Binding-site contacts:
Ligand atom C5' contacts residue ASP533 of chain 1.A at 3.3 Å.
Ligand atom O3B contacts residue GLN359 of chain 1.A at 3.3 Å (h-bond).
Ligand atom O1A contacts residue LYS409 of chain 1.A at 2.9 Å (salt-bridge).
Ligand atom O2A contacts residue C429 of chain 1.B at 2.8 Å (h-bond).
Ligand atom PB contacts residue GLN359 of chain 1.A at 3.6 Å.
Ligand atom C5' contacts residue C429 of chain 1.B at 3.4 Å.
Ligand atom O3B contacts residue HIS385 of chain 1.A at 3.4 Å (h-bond).
Ligand atom N7 contacts residue C429 of chain 1.B at 3.5 Å (h-bond).
Ligand atom O3' contacts residue ILE360 of chain 1.A at 3.6 Å.
Ligand atom O4' contacts residue C429 of chain 1.B at 3.4 Å.
Ligand atom O5' contacts residue C429 of chain 1.B at 3.0 Å.
Ligand atom O2B contacts residue TYR357 of chain 1.A at 3.4 Å (h-bond).
Ligand atom O2B contacts residue GLN359 of chain 1.A at 3.2 Å (h-bond).
Ligand atom O1B contacts residue GLN359 of chain 1.A at 3.3 Å.
Ligand atom O2A contacts residue ASP533 of chain 1.A at 3.0 Å (salt-bridge).
Ligand atom O3G contacts residue GLN359 of chain 1.A at 3.1 Å (h-bond).
Ligand atom O3' contacts residue GLU361 of chain 1.A at 3.3 Å (salt-bridge).
Ligand atom PB contacts residue CA1 of chain 1.H at 3.5 Å.
Ligand atom O1G contacts residue ARG405 of chain 1.A at 2.8 Å (salt-bridge).
Ligand atom PA contacts residue C429 of chain 1.B at 3.5 Å.
Ligand atom O1B contacts residue HIS385 of chain 1.A at 3.0 Å (h-bond).
Ligand atom O2A contacts residue CA1 of chain 1.H at 2.4 Å.
Ligand atom O1G contacts residue LYS409 of chain 1.A at 2.9 Å (salt-bridge).
Ligand atom O3A contacts residue LYS409 of chain 1.A at 3.2 Å (salt-bridge).
Ligand atom O3G contacts residue ARG405 of chain 1.A at 3.2 Å (salt-bridge).
Ligand atom O4' contacts residue ARG318 of chain 1.A at 3.1 Å (salt-bridge).
Ligand atom O2B contacts residue ILE360 of chain 1.A at 3.2 Å (h-bond).
Ligand atom C1' contacts residue GLU361 of chain 1.A at 3.5 Å.
Ligand atom C2' contacts residue GLU361 of chain 1.A at 3.3 Å.
Ligand atom O2B contacts residue ASP533 of chain 1.A at 3.4 Å (salt-bridge).
Ligand atom O2G contacts residue CA1 of chain 1.H at 2.3 Å.
Ligand atom O3' contacts residue PHE413 of chain 1.A at 3.0 Å.
Ligand atom N2 contacts residue TYR417 of chain 1.A at 3.3 Å.
Ligand atom O2G contacts residue ASP356 of chain 1.A at 3.2 Å (salt-bridge).
Ligand atom O2G contacts residue TYR357 of chain 1.A at 3.5 Å (h-bond).
Ligand atom C8 contacts residue C429 of chain 1.B at 3.5 Å.
Ligand atom C3' contacts residue PHE413 of chain 1.A at 3.4 Å (hydrophobic).
Ligand atom O2B contacts residue CA1 of chain 1.H at 2.5 Å.
Ligand atom O1B contacts residue PHE413 of chain 1.A at 3.2 Å.
Ligand atom PG contacts residue CA1 of chain 1.H at 3.6 Å.

Sequence of chain 1.A:
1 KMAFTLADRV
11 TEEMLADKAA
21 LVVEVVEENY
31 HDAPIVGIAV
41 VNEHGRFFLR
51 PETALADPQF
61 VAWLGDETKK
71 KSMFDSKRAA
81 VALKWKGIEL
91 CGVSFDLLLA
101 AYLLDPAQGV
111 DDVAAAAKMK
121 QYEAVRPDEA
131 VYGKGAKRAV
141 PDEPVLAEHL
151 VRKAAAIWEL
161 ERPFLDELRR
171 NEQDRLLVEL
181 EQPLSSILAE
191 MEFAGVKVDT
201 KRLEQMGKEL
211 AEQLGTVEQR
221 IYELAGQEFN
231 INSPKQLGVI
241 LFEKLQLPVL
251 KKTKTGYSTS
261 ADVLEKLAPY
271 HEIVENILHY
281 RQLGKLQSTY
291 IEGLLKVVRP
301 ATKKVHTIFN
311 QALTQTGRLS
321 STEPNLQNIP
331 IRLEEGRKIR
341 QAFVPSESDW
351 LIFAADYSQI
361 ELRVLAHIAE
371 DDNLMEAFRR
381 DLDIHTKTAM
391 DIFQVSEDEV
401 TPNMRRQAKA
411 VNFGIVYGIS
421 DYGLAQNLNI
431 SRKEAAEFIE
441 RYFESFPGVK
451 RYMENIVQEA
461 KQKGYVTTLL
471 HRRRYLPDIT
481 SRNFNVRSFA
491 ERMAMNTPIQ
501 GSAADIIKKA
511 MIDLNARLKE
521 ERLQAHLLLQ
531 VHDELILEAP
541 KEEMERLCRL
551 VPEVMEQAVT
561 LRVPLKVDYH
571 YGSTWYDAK

This small molecule binds to this protein.
Small molecule (SMILES): Nc1nc2c(ncn2[C@H]2C[C@H](O)[C@@H](CO[P](=O)(O)O[P](=O)(O)OP(=O)(O)O)O2)c(=O)[nH]1